This small molecule binds to this protein.
Small molecule (SMILES): OC[C@H]1O[C@@H](O[C@@H]2[C@@H](O)[C@H](O[C@@H]3[C@@H](O)[C@H](O)O[C@H](CO)[C@H]3O)O[C@H](CO)[C@H]2O)[C@H](O)[C@@H](O)[C@@H]1O

Sequence of chain 1.A:
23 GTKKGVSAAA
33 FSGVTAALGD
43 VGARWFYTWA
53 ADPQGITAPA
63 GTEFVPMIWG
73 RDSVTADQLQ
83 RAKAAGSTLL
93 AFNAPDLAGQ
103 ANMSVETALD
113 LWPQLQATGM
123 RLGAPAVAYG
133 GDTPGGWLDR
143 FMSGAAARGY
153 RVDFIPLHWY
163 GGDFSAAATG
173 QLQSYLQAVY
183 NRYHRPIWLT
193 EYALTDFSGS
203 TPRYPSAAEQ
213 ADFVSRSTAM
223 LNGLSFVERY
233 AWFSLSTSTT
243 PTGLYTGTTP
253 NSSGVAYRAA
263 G

Binding-site contacts:
Ligand atom O1 contacts residue ASN95 of chain 1.A at 4.1 Å.
Ligand atom C1 contacts residue TRP71 of chain 1.A at 3.9 Å (hydrophobic).
Ligand atom C5 contacts residue TRP71 of chain 1.A at 4.2 Å (hydrophobic).
Ligand atom O1 contacts residue BGC2 of chain 1.B at 3.6 Å.
Ligand atom O2 contacts residue ASN95 of chain 1.A at 3.4 Å (h-bond).
Ligand atom O5 contacts residue TRP51 of chain 1.A at 4.0 Å.
Ligand atom C1 contacts residue ASN95 of chain 1.A at 4.5 Å.
Ligand atom C1 contacts residue TRP51 of chain 1.A at 4.1 Å (hydrophobic).
Ligand atom O4 contacts residue TRP51 of chain 1.A at 3.5 Å.
Ligand atom C5 contacts residue THR50 of chain 1.A at 4.0 Å.
Ligand atom C4 contacts residue TRP51 of chain 1.A at 4.1 Å (hydrophobic).
Ligand atom C2 contacts residue TRP71 of chain 1.A at 4.1 Å (hydrophobic).
Ligand atom C6 contacts residue SER75 of chain 1.A at 3.4 Å.
Ligand atom C3 contacts residue TRP51 of chain 1.A at 4.1 Å (hydrophobic).
Ligand atom O2 contacts residue TRP71 of chain 1.A at 3.0 Å (h-bond).
Ligand atom O6 contacts residue GLN80 of chain 1.A at 3.9 Å.
Ligand atom O4 contacts residue ALA52 of chain 1.A at 4.0 Å.
Ligand atom O3 contacts residue TRP71 of chain 1.A at 4.3 Å.
Ligand atom C6 contacts residue ASP74 of chain 1.A at 4.5 Å.
Ligand atom O2 contacts residue GLN102 of chain 1.A at 2.6 Å (h-bond).
Ligand atom C5 contacts residue SER75 of chain 1.A at 3.7 Å.
Ligand atom O4 contacts residue ASP74 of chain 1.A at 3.6 Å.
Ligand atom O6 contacts residue SER75 of chain 1.A at 2.9 Å (h-bond).
Ligand atom O6 contacts residue THR50 of chain 1.A at 4.5 Å.
Ligand atom O1 contacts residue GLN102 of chain 1.A at 3.3 Å (h-bond).
Ligand atom O1 contacts residue GLU193 of chain 1.A at 4.4 Å.
Ligand atom C3 contacts residue TRP71 of chain 1.A at 3.8 Å (hydrophobic).
Ligand atom C6 contacts residue TRP51 of chain 1.A at 3.7 Å (hydrophobic).
Ligand atom O6 contacts residue THR241 of chain 1.A at 4.1 Å.
Ligand atom C6 contacts residue THR50 of chain 1.A at 3.4 Å.
Ligand atom C6 contacts residue THR241 of chain 1.A at 3.8 Å.
Ligand atom C2 contacts residue GLN102 of chain 1.A at 3.6 Å.
Ligand atom C1 contacts residue GLN102 of chain 1.A at 4.0 Å.
Ligand atom O5 contacts residue SER75 of chain 1.A at 4.5 Å.
Ligand atom C6 contacts residue ALA52 of chain 1.A at 4.2 Å (hydrophobic).
Ligand atom C5 contacts residue TRP51 of chain 1.A at 3.7 Å (hydrophobic).
Ligand atom O2 contacts residue TRP51 of chain 1.A at 4.5 Å.
Ligand atom O5 contacts residue THR50 of chain 1.A at 4.5 Å.